Sequence of chain 6.A:
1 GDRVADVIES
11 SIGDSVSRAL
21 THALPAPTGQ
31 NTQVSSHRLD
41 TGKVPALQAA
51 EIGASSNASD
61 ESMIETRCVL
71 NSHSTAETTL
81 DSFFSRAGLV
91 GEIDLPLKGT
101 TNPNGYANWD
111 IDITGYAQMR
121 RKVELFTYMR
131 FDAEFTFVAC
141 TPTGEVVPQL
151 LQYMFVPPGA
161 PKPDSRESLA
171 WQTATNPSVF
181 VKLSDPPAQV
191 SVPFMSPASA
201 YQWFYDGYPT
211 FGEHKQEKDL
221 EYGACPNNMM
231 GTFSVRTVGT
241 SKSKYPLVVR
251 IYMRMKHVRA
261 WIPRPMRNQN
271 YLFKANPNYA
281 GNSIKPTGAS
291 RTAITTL

The small molecule below binds the protein below.
Small molecule (SMILES): C[C@H](CCOc1ccc(I)cc1)CCN1CCN(c2ccncc2)C1=O

Sequence of chain 6.C:
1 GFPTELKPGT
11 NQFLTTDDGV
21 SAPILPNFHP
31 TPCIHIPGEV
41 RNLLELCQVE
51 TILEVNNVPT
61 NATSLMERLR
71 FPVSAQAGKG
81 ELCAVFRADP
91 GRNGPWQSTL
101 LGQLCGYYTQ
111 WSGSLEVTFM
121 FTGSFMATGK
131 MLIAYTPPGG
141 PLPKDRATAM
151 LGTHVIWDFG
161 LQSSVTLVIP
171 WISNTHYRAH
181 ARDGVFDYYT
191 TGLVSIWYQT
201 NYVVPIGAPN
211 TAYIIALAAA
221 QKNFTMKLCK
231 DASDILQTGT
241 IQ

Binding-site contacts:
Ligand atom CAP contacts residue TYR201 of chain 6.A at 3.5 Å (hydrophobic).
Ligand atom CAV contacts residue MET195 of chain 6.A at 3.9 Å (hydrophobic).
Ligand atom CAA contacts residue PHE135 of chain 6.A at 3.8 Å (hydrophobic).
Ligand atom CAL contacts residue PHE135 of chain 6.A at 3.7 Å (hydrophobic).
Ligand atom CAE contacts residue THR114 of chain 6.A at 3.5 Å.
Ligand atom CAE contacts residue ASP112 of chain 6.A at 3.6 Å.
Ligand atom CAF contacts residue ASN228 of chain 6.A at 3.2 Å.
Ligand atom CAH contacts residue VAL192 of chain 6.A at 3.9 Å (hydrophobic).
Ligand atom OAS contacts residue MET195 of chain 6.A at 3.1 Å.
Ligand atom CAM contacts residue MET195 of chain 6.A at 4.0 Å (hydrophobic).
Ligand atom CAQ contacts residue ASN228 of chain 6.A at 3.6 Å.
Ligand atom CAV contacts residue VAL192 of chain 6.A at 3.9 Å (hydrophobic).
Ligand atom CAG contacts residue TRP203 of chain 6.A at 3.9 Å (hydrophobic).
Ligand atom CAX contacts residue ILE111 of chain 6.A at 3.9 Å (hydrophobic).
Ligand atom CAW contacts residue TRP203 of chain 6.A at 3.4 Å (hydrophobic).
Ligand atom CAF contacts residue TRP203 of chain 6.A at 3.6 Å (hydrophobic).
Ligand atom CAG contacts residue THR114 of chain 6.A at 3.9 Å.
Ligand atom OAB contacts residue TRP203 of chain 6.A at 3.7 Å.
Ligand atom CAJ contacts residue PHE135 of chain 6.A at 3.8 Å (hydrophobic).
Ligand atom OAB contacts residue ASP112 of chain 6.A at 3.6 Å.
Ligand atom CAI contacts residue ILE24 of chain 6.C at 3.7 Å (hydrophobic).
Ligand atom OAS contacts residue VAL192 of chain 6.A at 3.9 Å.
Ligand atom NAY contacts residue TRP203 of chain 6.A at 3.7 Å.
Ligand atom CAK contacts residue MET195 of chain 6.A at 3.8 Å (hydrophobic).
Ligand atom CAQ contacts residue TYR201 of chain 6.A at 3.7 Å (hydrophobic).
Ligand atom CAW contacts residue ASN228 of chain 6.A at 3.7 Å.
Ligand atom CAF contacts residue GLN202 of chain 6.A at 3.6 Å.
Ligand atom CAD contacts residue ASN228 of chain 6.A at 3.5 Å.
Ligand atom CAI contacts residue PHE155 of chain 6.A at 3.5 Å (hydrophobic).
Ligand atom CAM contacts residue ILE111 of chain 6.A at 3.6 Å (hydrophobic).
Ligand atom NAZ contacts residue ASN228 of chain 6.A at 3.9 Å.
Ligand atom CAT contacts residue TRP203 of chain 6.A at 3.4 Å (hydrophobic).
Ligand atom CAK contacts residue PHE155 of chain 6.A at 3.5 Å (hydrophobic).
Ligand atom OAB contacts residue ILE113 of chain 6.A at 3.3 Å (h-bond).
Ligand atom CAV contacts residue ILE111 of chain 6.A at 3.9 Å (hydrophobic).
Ligand atom CAD contacts residue GLN202 of chain 6.A at 3.6 Å.
Ligand atom CAQ contacts residue TRP203 of chain 6.A at 3.4 Å (hydrophobic).
Ligand atom CAL contacts residue ILE111 of chain 6.A at 3.5 Å (hydrophobic).
Ligand atom NAZ contacts residue TRP203 of chain 6.A at 3.2 Å.
Ligand atom CAG contacts residue ASP112 of chain 6.A at 3.5 Å.